A protein and the small-molecule ligand that binds it are described below.
Small molecule (SMILES): CC(=O)N[C@H]1[C@H](O[C@H]2[C@H](O)[C@@H](NC(C)=O)CO[C@@H]2CO)O[C@H](CO)[C@@H](O)[C@@H]1O

Sequence of chain 1.A:
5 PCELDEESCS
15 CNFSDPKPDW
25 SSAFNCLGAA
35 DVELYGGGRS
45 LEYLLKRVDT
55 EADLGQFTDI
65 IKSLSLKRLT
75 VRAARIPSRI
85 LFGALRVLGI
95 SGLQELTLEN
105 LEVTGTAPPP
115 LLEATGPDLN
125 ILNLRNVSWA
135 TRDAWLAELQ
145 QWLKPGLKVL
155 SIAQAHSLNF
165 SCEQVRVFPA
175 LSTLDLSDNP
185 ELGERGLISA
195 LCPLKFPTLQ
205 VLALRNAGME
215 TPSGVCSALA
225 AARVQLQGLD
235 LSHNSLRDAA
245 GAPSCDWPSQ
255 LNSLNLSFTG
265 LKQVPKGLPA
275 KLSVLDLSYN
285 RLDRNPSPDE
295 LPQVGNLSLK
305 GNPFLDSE

Binding-site contacts:
Ligand atom O5 contacts residue SER261 of chain 1.A at 3.0 Å (h-bond).
Ligand atom O6 contacts residue SER236 of chain 1.A at 3.0 Å (h-bond).
Ligand atom C3 contacts residue ASP280 of chain 1.A at 4.0 Å.
Ligand atom C8 contacts residue ASP280 of chain 1.A at 4.1 Å.
Ligand atom N2 contacts residue ASN259 of chain 1.A at 3.0 Å (h-bond).
Ligand atom C1 contacts residue ASN259 of chain 1.A at 1.5 Å.
Ligand atom C5 contacts residue ASN259 of chain 1.A at 3.7 Å.
Ligand atom C6 contacts residue PHE262 of chain 1.A at 4.0 Å (hydrophobic).
Ligand atom C1 contacts residue ASP280 of chain 1.A at 3.2 Å.
Ligand atom O6 contacts residue HIS237 of chain 1.A at 3.6 Å.
Ligand atom C6 contacts residue HIS237 of chain 1.A at 3.7 Å.
Ligand atom C7 contacts residue ASP280 of chain 1.A at 4.0 Å.
Ligand atom O7 contacts residue ASN259 of chain 1.A at 3.9 Å.
Ligand atom O5 contacts residue ASP280 of chain 1.A at 4.3 Å.
Ligand atom C6 contacts residue SER236 of chain 1.A at 3.5 Å.
Ligand atom O5 contacts residue SER236 of chain 1.A at 3.4 Å (h-bond).
Ligand atom C4 contacts residue ASN259 of chain 1.A at 4.2 Å.
Ligand atom C8 contacts residue VAL278 of chain 1.A at 4.0 Å (hydrophobic).
Ligand atom C7 contacts residue ASN259 of chain 1.A at 3.5 Å.
Ligand atom C2 contacts residue ASP280 of chain 1.A at 3.5 Å.
Ligand atom C6 contacts residue SER261 of chain 1.A at 3.4 Å.
Ligand atom C2 contacts residue ASN259 of chain 1.A at 2.5 Å.
Ligand atom O5 contacts residue ASN259 of chain 1.A at 2.4 Å (h-bond).
Ligand atom N2 contacts residue ASP280 of chain 1.A at 2.9 Å (salt-bridge).
Ligand atom O6 contacts residue ARG209 of chain 1.A at 4.0 Å.
Ligand atom C8 contacts residue PHE262 of chain 1.A at 3.9 Å (hydrophobic).
Ligand atom C8 contacts residue ASN259 of chain 1.A at 4.5 Å.
Ligand atom C7 contacts residue PHE262 of chain 1.A at 4.3 Å (hydrophobic).
Ligand atom C5 contacts residue SER236 of chain 1.A at 4.1 Å.
Ligand atom O5 contacts residue ASP234 of chain 1.A at 4.2 Å.
Ligand atom C1 contacts residue SER261 of chain 1.A at 3.4 Å.
Ligand atom C5 contacts residue SER261 of chain 1.A at 3.1 Å.
Ligand atom C3 contacts residue ASN259 of chain 1.A at 3.8 Å.